Sequence of chain 4.A:
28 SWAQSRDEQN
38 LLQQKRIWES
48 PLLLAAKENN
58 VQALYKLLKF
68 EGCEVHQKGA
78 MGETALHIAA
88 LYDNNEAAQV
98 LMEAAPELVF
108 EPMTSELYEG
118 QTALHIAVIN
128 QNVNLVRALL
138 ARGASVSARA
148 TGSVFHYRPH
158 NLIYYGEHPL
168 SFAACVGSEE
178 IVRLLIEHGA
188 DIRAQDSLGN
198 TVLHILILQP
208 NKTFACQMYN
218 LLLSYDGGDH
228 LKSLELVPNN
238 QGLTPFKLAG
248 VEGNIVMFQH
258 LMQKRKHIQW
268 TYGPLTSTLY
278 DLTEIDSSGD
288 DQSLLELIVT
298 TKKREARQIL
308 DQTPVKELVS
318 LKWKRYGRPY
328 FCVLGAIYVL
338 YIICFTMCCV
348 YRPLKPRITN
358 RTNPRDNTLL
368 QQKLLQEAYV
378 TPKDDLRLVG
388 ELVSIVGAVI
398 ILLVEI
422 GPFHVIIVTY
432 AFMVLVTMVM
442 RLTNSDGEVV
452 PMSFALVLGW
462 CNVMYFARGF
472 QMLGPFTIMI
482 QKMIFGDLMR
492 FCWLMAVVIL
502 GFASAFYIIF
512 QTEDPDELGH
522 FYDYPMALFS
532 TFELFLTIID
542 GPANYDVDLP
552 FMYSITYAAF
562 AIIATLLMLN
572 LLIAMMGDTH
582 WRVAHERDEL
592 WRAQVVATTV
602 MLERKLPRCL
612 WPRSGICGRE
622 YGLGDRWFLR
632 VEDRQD

Binding-site contacts:
Ligand atom C10 contacts residue ARG469 of chain 4.A at 3.8 Å.
Ligand atom C11 contacts residue GLY422 of chain 4.A at 4.2 Å.
Ligand atom C05 contacts residue ASN463 of chain 4.A at 3.1 Å.
Ligand atom C08 contacts residue MET602 of chain 4.A at 4.3 Å (hydrophobic).
Ligand atom C07 contacts residue ILE428 of chain 4.A at 4.0 Å (hydrophobic).
Ligand atom C11 contacts residue ARG469 of chain 4.A at 3.6 Å.
Ligand atom C12 contacts residue HIS425 of chain 4.A at 3.8 Å.
Ligand atom C07 contacts residue HIS425 of chain 4.A at 4.1 Å.
Ligand atom C16 contacts residue GLU402 of chain 4.A at 3.6 Å.
Ligand atom C12 contacts residue ARG469 of chain 4.A at 3.8 Å.
Ligand atom C07 contacts residue PHE424 of chain 4.A at 3.4 Å (hydrophobic).
Ligand atom C05 contacts residue ILE428 of chain 4.A at 4.2 Å (hydrophobic).
Ligand atom C08 contacts residue HIS425 of chain 4.A at 3.8 Å.
Ligand atom C06 contacts residue PHE424 of chain 4.A at 3.1 Å (hydrophobic).
Ligand atom B01 contacts residue TYR466 of chain 4.A at 4.1 Å.
Ligand atom C09 contacts residue HIS425 of chain 4.A at 4.3 Å.
Ligand atom C03 contacts residue TYR466 of chain 4.A at 3.5 Å (hydrophobic).
Ligand atom C05 contacts residue PHE424 of chain 4.A at 4.3 Å (hydrophobic).
Ligand atom C16 contacts residue HIS425 of chain 4.A at 3.9 Å.
Ligand atom N17 contacts residue VAL401 of chain 4.A at 3.6 Å (h-bond).
Ligand atom C06 contacts residue ASN463 of chain 4.A at 3.5 Å.
Ligand atom B01 contacts residue MET602 of chain 4.A at 4.1 Å.
Ligand atom N17 contacts residue GLU402 of chain 4.A at 3.0 Å (salt-bridge).
Ligand atom B01 contacts residue HIS425 of chain 4.A at 4.2 Å.
Ligand atom C15 contacts residue HIS425 of chain 4.A at 3.5 Å.
Ligand atom C06 contacts residue ILE428 of chain 4.A at 3.5 Å (hydrophobic).
Ligand atom C09 contacts residue ARG469 of chain 4.A at 4.2 Å.
Ligand atom C13 contacts residue HIS425 of chain 4.A at 3.5 Å.
Ligand atom C08 contacts residue TYR466 of chain 4.A at 4.3 Å (hydrophobic).
Ligand atom N17 contacts residue HIS425 of chain 4.A at 3.4 Å (h-bond).
Ligand atom O14 contacts residue HIS425 of chain 4.A at 4.3 Å.
Ligand atom C07 contacts residue TYR466 of chain 4.A at 4.3 Å (hydrophobic).
Ligand atom C02 contacts residue TYR466 of chain 4.A at 3.9 Å (hydrophobic).
Ligand atom C12 contacts residue GLY422 of chain 4.A at 3.8 Å.
Ligand atom C05 contacts residue TYR466 of chain 4.A at 3.8 Å (hydrophobic).
Ligand atom C15 contacts residue MET602 of chain 4.A at 4.1 Å (hydrophobic).
Ligand atom C04 contacts residue TYR466 of chain 4.A at 3.5 Å (hydrophobic).
Ligand atom O14 contacts residue MET602 of chain 4.A at 3.4 Å (h-bond).
Ligand atom C13 contacts residue TYR466 of chain 4.A at 4.2 Å (hydrophobic).
Ligand atom C09 contacts residue MET602 of chain 4.A at 3.6 Å (hydrophobic).

The protein below binds the small molecule below.
Small molecule (SMILES): NCCOB(c1ccccc1)c1ccccc1